Binding-site contacts:
Ligand atom C02 contacts residue ALA249 of chain 1.A at 3.5 Å (hydrophobic).
Ligand atom C01 contacts residue HEM1 of chain 1.C at 3.3 Å.
Ligand atom O10 contacts residue SER248 of chain 1.A at 3.8 Å.
Ligand atom C04 contacts residue VAL182 of chain 1.A at 3.8 Å (hydrophobic).
Ligand atom O09 contacts residue ILE98 of chain 1.A at 3.8 Å.
Ligand atom C06 contacts residue SER248 of chain 1.A at 4.3 Å.
Ligand atom C05 contacts residue PHE186 of chain 1.A at 4.2 Å (hydrophobic).
Ligand atom C03 contacts residue PHE186 of chain 1.A at 4.2 Å (hydrophobic).
Ligand atom C06 contacts residue LEU99 of chain 1.A at 3.7 Å (hydrophobic).
Ligand atom C07 contacts residue LEU99 of chain 1.A at 3.6 Å (hydrophobic).
Ligand atom C08 contacts residue LEU99 of chain 1.A at 4.1 Å (hydrophobic).
Ligand atom C07 contacts residue HEM1 of chain 1.C at 4.0 Å.
Ligand atom O10 contacts residue SER245 of chain 1.A at 3.4 Å (h-bond).
Ligand atom O09 contacts residue SER96 of chain 1.A at 2.7 Å (h-bond).
Ligand atom C03 contacts residue ALA249 of chain 1.A at 3.6 Å (hydrophobic).
Ligand atom C02 contacts residue LEU99 of chain 1.A at 3.9 Å (hydrophobic).
Ligand atom C08 contacts residue SER96 of chain 1.A at 3.5 Å.
Ligand atom O09 contacts residue SER245 of chain 1.A at 2.7 Å (h-bond).
Ligand atom C06 contacts residue ARG93 of chain 1.A at 4.3 Å.
Ligand atom C01 contacts residue PHE299 of chain 1.A at 4.1 Å (hydrophobic).
Ligand atom C05 contacts residue VAL182 of chain 1.A at 3.9 Å (hydrophobic).
Ligand atom C05 contacts residue SER248 of chain 1.A at 3.6 Å.
Ligand atom O10 contacts residue ARG93 of chain 1.A at 2.9 Å (salt-bridge).
Ligand atom C03 contacts residue PHE183 of chain 1.A at 3.5 Å (hydrophobic).
Ligand atom C07 contacts residue ALA249 of chain 1.A at 3.7 Å (hydrophobic).
Ligand atom C08 contacts residue ARG93 of chain 1.A at 3.9 Å.
Ligand atom C06 contacts residue ALA249 of chain 1.A at 4.0 Å (hydrophobic).
Ligand atom C05 contacts residue ALA249 of chain 1.A at 4.2 Å (hydrophobic).
Ligand atom C05 contacts residue ARG93 of chain 1.A at 3.8 Å.
Ligand atom C05 contacts residue LEU99 of chain 1.A at 4.1 Å (hydrophobic).
Ligand atom C01 contacts residue ALA249 of chain 1.A at 4.0 Å (hydrophobic).
Ligand atom C04 contacts residue ALA249 of chain 1.A at 4.0 Å (hydrophobic).
Ligand atom C01 contacts residue LEU99 of chain 1.A at 3.9 Å (hydrophobic).
Ligand atom C04 contacts residue PHE186 of chain 1.A at 3.8 Å (hydrophobic).
Ligand atom O10 contacts residue SER96 of chain 1.A at 3.7 Å.
Ligand atom C08 contacts residue SER245 of chain 1.A at 3.4 Å.
Ligand atom O09 contacts residue LEU99 of chain 1.A at 3.6 Å.
Ligand atom C04 contacts residue PHE183 of chain 1.A at 3.7 Å (hydrophobic).
Ligand atom C04 contacts residue SER248 of chain 1.A at 4.2 Å.
Ligand atom C03 contacts residue LEU99 of chain 1.A at 4.2 Å (hydrophobic).

The protein below binds the small molecule below.
Small molecule (SMILES): Cc1cccc(C(=O)O)c1

Sequence of chain 1.A:
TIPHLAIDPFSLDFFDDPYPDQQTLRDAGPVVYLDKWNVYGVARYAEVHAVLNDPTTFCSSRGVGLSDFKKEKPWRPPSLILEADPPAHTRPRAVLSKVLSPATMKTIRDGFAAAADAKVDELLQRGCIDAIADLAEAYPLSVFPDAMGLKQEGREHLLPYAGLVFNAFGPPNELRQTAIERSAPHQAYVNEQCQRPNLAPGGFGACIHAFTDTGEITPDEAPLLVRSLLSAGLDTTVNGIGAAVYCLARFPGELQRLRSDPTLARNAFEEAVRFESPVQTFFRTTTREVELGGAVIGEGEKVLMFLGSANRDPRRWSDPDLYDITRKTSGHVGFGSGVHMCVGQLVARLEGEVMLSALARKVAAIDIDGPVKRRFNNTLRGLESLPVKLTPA